This protein binds this small molecule.
Small molecule (SMILES): O=S(=O)(O)c1cccc2cccc(Nc3ccccc3)c12

Sequence of chain 2.A:
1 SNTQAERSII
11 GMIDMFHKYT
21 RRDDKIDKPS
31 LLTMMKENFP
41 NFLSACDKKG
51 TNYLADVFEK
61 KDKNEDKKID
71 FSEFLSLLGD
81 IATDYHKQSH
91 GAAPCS

Sequence of chain 1.A:
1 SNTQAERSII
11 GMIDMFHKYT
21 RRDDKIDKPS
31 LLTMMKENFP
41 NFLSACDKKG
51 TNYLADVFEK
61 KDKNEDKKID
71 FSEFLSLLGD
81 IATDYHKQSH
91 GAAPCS

Binding-site contacts:
Ligand atom C2 contacts residue GLY11 of chain 1.A at 3.8 Å.
Ligand atom C8 contacts residue ARG7 of chain 1.A at 4.1 Å.
Ligand atom C9 contacts residue GLN4 of chain 2.A at 3.5 Å.
Ligand atom C5 contacts residue GLY11 of chain 1.A at 3.6 Å.
Ligand atom C1 contacts residue GLY11 of chain 1.A at 4.0 Å.
Ligand atom C7 contacts residue GLY11 of chain 1.A at 4.0 Å.
Ligand atom C16 contacts residue ASP14 of chain 1.A at 4.0 Å.
Ligand atom C3 contacts residue MET12 of chain 1.A at 4.0 Å (hydrophobic).
Ligand atom C16 contacts residue GLY11 of chain 1.A at 3.8 Å.
Ligand atom C3 contacts residue ALA5 of chain 2.A at 3.9 Å (hydrophobic).
Ligand atom C5 contacts residue SER8 of chain 2.A at 4.1 Å.
Ligand atom C4 contacts residue SER8 of chain 2.A at 4.0 Å.
Ligand atom C15 contacts residue LYS18 of chain 1.A at 4.2 Å.
Ligand atom N contacts residue GLN4 of chain 2.A at 3.2 Å (h-bond).
Ligand atom C4 contacts residue GLN4 of chain 2.A at 3.9 Å.
Ligand atom C10 contacts residue GLY11 of chain 1.A at 3.7 Å.
Ligand atom C4 contacts residue ALA5 of chain 2.A at 3.9 Å (hydrophobic).
Ligand atom C1 contacts residue GLN4 of chain 2.A at 3.6 Å.
Ligand atom C15 contacts residue MET15 of chain 1.A at 3.5 Å (hydrophobic).
Ligand atom C6 contacts residue SER8 of chain 2.A at 3.3 Å.
Ligand atom S contacts residue GLN4 of chain 2.A at 3.8 Å.
Ligand atom O3 contacts residue GLN4 of chain 2.A at 3.1 Å (h-bond).
Ligand atom C6 contacts residue ARG7 of chain 1.A at 4.0 Å.
Ligand atom C3 contacts residue MET15 of chain 1.A at 3.9 Å (hydrophobic).
Ligand atom C8 contacts residue GLN4 of chain 2.A at 3.8 Å.
Ligand atom C16 contacts residue MET15 of chain 1.A at 3.6 Å (hydrophobic).
Ligand atom C7 contacts residue ARG7 of chain 1.A at 3.5 Å.
Ligand atom C15 contacts residue ASP14 of chain 1.A at 3.5 Å.
Ligand atom C6 contacts residue GLY11 of chain 1.A at 3.7 Å.
Ligand atom C5 contacts residue GLN4 of chain 2.A at 3.8 Å.
Ligand atom C8 contacts residue GLY11 of chain 1.A at 4.1 Å.
Ligand atom C3 contacts residue GLY11 of chain 1.A at 3.8 Å.
Ligand atom C10 contacts residue GLN4 of chain 2.A at 3.9 Å.
Ligand atom C4 contacts residue GLY11 of chain 1.A at 3.9 Å.
Ligand atom C14 contacts residue LYS18 of chain 1.A at 3.8 Å.
Ligand atom C6 contacts residue SER8 of chain 1.A at 4.1 Å.
Ligand atom C13 contacts residue LYS18 of chain 1.A at 4.2 Å.
Ligand atom C4 contacts residue MET12 of chain 1.A at 3.9 Å (hydrophobic).
Ligand atom C9 contacts residue GLY11 of chain 1.A at 4.0 Å.
Ligand atom C2 contacts residue MET15 of chain 1.A at 3.9 Å (hydrophobic).